Sequence of chain 1.A:
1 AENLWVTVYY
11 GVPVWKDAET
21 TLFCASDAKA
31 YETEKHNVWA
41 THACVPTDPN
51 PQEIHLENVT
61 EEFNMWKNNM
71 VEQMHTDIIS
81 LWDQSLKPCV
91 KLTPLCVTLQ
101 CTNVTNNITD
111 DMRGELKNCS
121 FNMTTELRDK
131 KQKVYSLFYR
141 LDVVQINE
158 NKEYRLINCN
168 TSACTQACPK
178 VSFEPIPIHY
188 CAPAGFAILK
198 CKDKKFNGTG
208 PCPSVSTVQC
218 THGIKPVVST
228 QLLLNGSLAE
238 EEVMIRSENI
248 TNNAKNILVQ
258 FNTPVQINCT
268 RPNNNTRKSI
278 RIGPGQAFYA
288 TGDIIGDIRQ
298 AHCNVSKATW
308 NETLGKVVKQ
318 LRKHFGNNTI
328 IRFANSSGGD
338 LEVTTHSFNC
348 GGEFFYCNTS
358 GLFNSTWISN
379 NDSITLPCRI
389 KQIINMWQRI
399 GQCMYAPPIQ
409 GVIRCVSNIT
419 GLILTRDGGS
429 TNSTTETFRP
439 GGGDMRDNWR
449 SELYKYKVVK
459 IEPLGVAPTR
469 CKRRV

Binding-site contacts:
Ligand atom C8 contacts residue ASN204 of chain 1.A at 3.5 Å.
Ligand atom O7 contacts residue ASN204 of chain 1.A at 3.8 Å.
Ligand atom C5 contacts residue ASN204 of chain 1.A at 3.7 Å.
Ligand atom C7 contacts residue ASN204 of chain 1.A at 3.4 Å.
Ligand atom C3 contacts residue ASN204 of chain 1.A at 3.8 Å.
Ligand atom O7 contacts residue SER244 of chain 1.A at 3.5 Å (h-bond).
Ligand atom O5 contacts residue ASN204 of chain 1.A at 2.4 Å (h-bond).
Ligand atom C1 contacts residue ASN204 of chain 1.A at 1.4 Å.
Ligand atom C2 contacts residue ASN204 of chain 1.A at 2.4 Å.
Ligand atom C4 contacts residue ASN204 of chain 1.A at 4.2 Å.
Ligand atom N2 contacts residue ASN204 of chain 1.A at 2.9 Å (h-bond).

A small-molecule ligand and the protein it binds are described below.
Small molecule (SMILES): CC(=O)N[C@@H]1[C@@H](O)[C@H](O)[C@@H](CO)O[C@H]1O